Sequence of chain 1.D:
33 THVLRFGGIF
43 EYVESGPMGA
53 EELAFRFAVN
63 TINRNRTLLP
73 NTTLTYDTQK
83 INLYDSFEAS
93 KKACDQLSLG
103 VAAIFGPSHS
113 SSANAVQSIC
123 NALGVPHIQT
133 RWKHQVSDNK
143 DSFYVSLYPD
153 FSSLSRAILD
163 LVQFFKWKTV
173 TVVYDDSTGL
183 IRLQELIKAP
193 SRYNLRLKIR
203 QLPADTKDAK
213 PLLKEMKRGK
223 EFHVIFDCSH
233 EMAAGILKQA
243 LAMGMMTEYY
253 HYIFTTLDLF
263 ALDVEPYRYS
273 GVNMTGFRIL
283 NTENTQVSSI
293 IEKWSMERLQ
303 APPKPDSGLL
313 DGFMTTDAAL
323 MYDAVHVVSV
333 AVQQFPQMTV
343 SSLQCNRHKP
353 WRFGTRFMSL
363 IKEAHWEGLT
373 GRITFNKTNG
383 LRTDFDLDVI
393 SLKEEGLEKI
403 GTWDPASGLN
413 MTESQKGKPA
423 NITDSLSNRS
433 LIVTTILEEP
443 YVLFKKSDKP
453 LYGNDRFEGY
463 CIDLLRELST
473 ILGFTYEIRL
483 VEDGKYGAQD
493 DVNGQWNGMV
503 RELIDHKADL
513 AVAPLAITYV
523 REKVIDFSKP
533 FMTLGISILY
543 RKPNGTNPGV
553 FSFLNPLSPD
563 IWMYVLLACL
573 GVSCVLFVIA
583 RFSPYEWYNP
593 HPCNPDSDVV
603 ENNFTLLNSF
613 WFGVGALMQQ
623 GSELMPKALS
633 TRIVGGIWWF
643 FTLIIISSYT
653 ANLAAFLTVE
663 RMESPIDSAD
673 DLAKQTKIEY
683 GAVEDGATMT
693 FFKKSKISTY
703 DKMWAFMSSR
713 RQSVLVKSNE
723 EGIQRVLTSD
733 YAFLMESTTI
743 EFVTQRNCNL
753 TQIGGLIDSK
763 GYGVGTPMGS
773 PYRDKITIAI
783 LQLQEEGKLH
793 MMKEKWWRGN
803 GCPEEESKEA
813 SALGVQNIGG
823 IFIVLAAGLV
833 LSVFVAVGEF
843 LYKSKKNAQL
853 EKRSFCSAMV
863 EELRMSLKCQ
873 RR

Binding-site contacts:
Ligand atom O7 contacts residue VAL274 of chain 1.D at 2.9 Å (h-bond).
Ligand atom C4 contacts residue LYS395 of chain 1.D at 4.3 Å.
Ligand atom O4 contacts residue LYS395 of chain 1.D at 3.5 Å (salt-bridge).
Ligand atom C8 contacts residue VAL274 of chain 1.D at 4.3 Å (hydrophobic).
Ligand atom N2 contacts residue LEU394 of chain 1.D at 3.2 Å (h-bond).
Ligand atom C3 contacts residue LYS395 of chain 1.D at 4.3 Å.
Ligand atom N2 contacts residue GLY273 of chain 1.D at 4.4 Å.
Ligand atom C2 contacts residue LEU394 of chain 1.D at 4.0 Å (hydrophobic).
Ligand atom O7 contacts residue GLY273 of chain 1.D at 3.5 Å.
Ligand atom O6 contacts residue GLU396 of chain 1.D at 3.7 Å.
Ligand atom C5 contacts residue ASN275 of chain 1.D at 3.7 Å.
Ligand atom N2 contacts residue ASN275 of chain 1.D at 3.0 Å (h-bond).
Ligand atom C2 contacts residue ASN275 of chain 1.D at 2.6 Å.
Ligand atom O5 contacts residue ASN275 of chain 1.D at 2.4 Å (h-bond).
Ligand atom O7 contacts residue LEU394 of chain 1.D at 4.1 Å.
Ligand atom C4 contacts residue ASN275 of chain 1.D at 4.3 Å.
Ligand atom O7 contacts residue ARG270 of chain 1.D at 4.3 Å.
Ligand atom C3 contacts residue LEU394 of chain 1.D at 4.3 Å (hydrophobic).
Ligand atom C1 contacts residue LEU394 of chain 1.D at 4.1 Å (hydrophobic).
Ligand atom C7 contacts residue ASN275 of chain 1.D at 4.0 Å.
Ligand atom C1 contacts residue ASN275 of chain 1.D at 1.4 Å.
Ligand atom C7 contacts residue VAL274 of chain 1.D at 3.3 Å (hydrophobic).
Ligand atom C5 contacts residue LYS395 of chain 1.D at 4.4 Å.
Ligand atom O5 contacts residue LYS395 of chain 1.D at 4.1 Å.
Ligand atom N2 contacts residue VAL274 of chain 1.D at 3.5 Å (h-bond).
Ligand atom C7 contacts residue GLY273 of chain 1.D at 3.6 Å.
Ligand atom C8 contacts residue GLY273 of chain 1.D at 3.3 Å.
Ligand atom C7 contacts residue LEU394 of chain 1.D at 4.1 Å (hydrophobic).
Ligand atom C3 contacts residue ASN275 of chain 1.D at 3.8 Å.
Ligand atom C1 contacts residue LYS395 of chain 1.D at 4.4 Å.

This protein binds this small molecule.
Small molecule (SMILES): CC(=O)N[C@H]1[C@H](O[C@H]2[C@H](O)[C@@H](NC(C)=O)CO[C@@H]2CO)O[C@H](CO)[C@@H](O[C@@H]2O[C@H](CO[C@H]3O[C@H](CO)[C@@H](O)[C@H](O)[C@@H]3O)[C@@H](O)[C@H](O)[C@@H]2O)[C@@H]1O